Sequence of chain 1.C:
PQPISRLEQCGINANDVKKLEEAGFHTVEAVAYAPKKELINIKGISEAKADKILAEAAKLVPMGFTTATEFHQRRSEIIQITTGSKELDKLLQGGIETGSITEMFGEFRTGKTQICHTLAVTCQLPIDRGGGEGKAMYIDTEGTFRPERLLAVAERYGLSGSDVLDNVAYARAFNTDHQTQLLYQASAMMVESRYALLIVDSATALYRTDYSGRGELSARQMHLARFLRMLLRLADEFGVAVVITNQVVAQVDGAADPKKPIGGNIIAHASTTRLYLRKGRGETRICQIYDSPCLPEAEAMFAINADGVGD

Sequence of chain 1.A:
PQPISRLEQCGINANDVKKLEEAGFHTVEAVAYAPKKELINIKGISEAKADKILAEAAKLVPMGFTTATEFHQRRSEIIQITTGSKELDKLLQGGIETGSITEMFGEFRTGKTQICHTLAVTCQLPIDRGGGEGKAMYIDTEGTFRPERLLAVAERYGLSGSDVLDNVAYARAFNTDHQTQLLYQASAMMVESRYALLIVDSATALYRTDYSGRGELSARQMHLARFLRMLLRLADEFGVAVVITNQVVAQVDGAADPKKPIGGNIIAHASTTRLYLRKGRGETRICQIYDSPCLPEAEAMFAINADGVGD

Binding-site contacts:
Ligand atom N1 contacts residue DT4 of chain 1.D at 2.9 Å (h-bond).
Ligand atom N7 contacts residue ASP274 of chain 1.A at 3.1 Å (salt-bridge).
Ligand atom N1 contacts residue DT1 of chain 1.D at 2.9 Å (h-bond).
Ligand atom C4' contacts residue GLY236 of chain 1.C at 2.9 Å.
Ligand atom N6 contacts residue DT7 of chain 1.D at 2.8 Å (h-bond).
Ligand atom N6 contacts residue DT2 of chain 1.D at 2.9 Å (h-bond).
Ligand atom C5' contacts residue GLY236 of chain 1.B at 3.2 Å.
Ligand atom N6 contacts residue DT9 of chain 1.D at 2.9 Å (h-bond).
Ligand atom N1 contacts residue DT9 of chain 1.D at 2.9 Å (h-bond).
Ligand atom C2 contacts residue DT5 of chain 1.D at 3.2 Å.
Ligand atom N1 contacts residue DT8 of chain 1.D at 2.8 Å (h-bond).
Ligand atom C6 contacts residue DT8 of chain 1.D at 3.3 Å.
Ligand atom N1 contacts residue DT6 of chain 1.D at 2.7 Å (h-bond).
Ligand atom N1 contacts residue DT7 of chain 1.D at 2.9 Å (h-bond).
Ligand atom C6 contacts residue DT5 of chain 1.D at 3.3 Å.
Ligand atom N1 contacts residue DT5 of chain 1.D at 2.8 Å (h-bond).
Ligand atom N7 contacts residue ASP274 of chain 1.B at 3.0 Å (salt-bridge).
Ligand atom N6 contacts residue DT4 of chain 1.D at 2.9 Å (h-bond).
Ligand atom N6 contacts residue ASP274 of chain 1.A at 3.3 Å (salt-bridge).
Ligand atom C6 contacts residue DT4 of chain 1.D at 3.4 Å.
Ligand atom C6 contacts residue DT7 of chain 1.D at 3.4 Å.
Ligand atom C2 contacts residue DT4 of chain 1.D at 3.3 Å.
Ligand atom C4' contacts residue GLY236 of chain 1.B at 3.4 Å.
Ligand atom N9 contacts residue ARG235 of chain 1.C at 3.3 Å (salt-bridge).
Ligand atom N1 contacts residue DT3 of chain 1.D at 2.9 Å (h-bond).
Ligand atom O4' contacts residue ARG235 of chain 1.B at 2.4 Å (salt-bridge).
Ligand atom N6 contacts residue DT6 of chain 1.D at 2.6 Å (h-bond).
Ligand atom O5' contacts residue ARG235 of chain 1.C at 3.2 Å (salt-bridge).
Ligand atom N6 contacts residue DT3 of chain 1.D at 2.9 Å (h-bond).
Ligand atom N6 contacts residue DT8 of chain 1.D at 2.9 Å (h-bond).
Ligand atom N7 contacts residue ASP274 of chain 1.C at 3.0 Å (salt-bridge).
Ligand atom C2 contacts residue DT8 of chain 1.D at 3.3 Å.
Ligand atom C8 contacts residue ASP274 of chain 1.B at 3.3 Å.
Ligand atom N1 contacts residue DT2 of chain 1.D at 2.9 Å (h-bond).
Ligand atom C1' contacts residue ARG235 of chain 1.C at 3.2 Å.
Ligand atom O4' contacts residue ARG235 of chain 1.C at 2.3 Å (salt-bridge).
Ligand atom N6 contacts residue DT5 of chain 1.D at 2.9 Å (h-bond).
Ligand atom N6 contacts residue DT1 of chain 1.D at 2.9 Å (h-bond).
Ligand atom C5' contacts residue GLY236 of chain 1.C at 2.7 Å.
Ligand atom O5' contacts residue ARG235 of chain 1.B at 2.9 Å (salt-bridge).

Sequence of chain 1.B:
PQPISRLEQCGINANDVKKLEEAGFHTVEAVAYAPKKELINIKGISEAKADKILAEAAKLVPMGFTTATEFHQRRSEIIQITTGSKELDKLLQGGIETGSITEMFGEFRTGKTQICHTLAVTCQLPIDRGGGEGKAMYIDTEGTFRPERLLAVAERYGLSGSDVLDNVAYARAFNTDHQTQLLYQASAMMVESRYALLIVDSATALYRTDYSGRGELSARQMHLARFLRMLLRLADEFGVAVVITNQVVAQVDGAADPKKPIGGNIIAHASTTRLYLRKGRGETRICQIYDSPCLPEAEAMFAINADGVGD

A small-molecule ligand and the protein it binds are described below.
Small molecule (SMILES): Nc1ncnc2c1ncn2[C@H]1C[C@H](O[P](=O)(O)OC[C@H]2O[C@@H](n3cnc4c(N)ncnc43)C[C@@H]2O[P](=O)(O)OC[C@H]2O[C@@H](n3cnc4c(N)ncnc43)C[C@@H]2O[P](=O)(O)OC[C@H]2O[C@@H](n3cnc4c(N)ncnc43)C[C@@H]2O[P](=O)(O)OC[C@H]2O[C@@H](n3cnc4c(N)ncnc43)C[C@@H]2O[P](=O)(O)OC[C@H]2O[C@@H](n3cnc4c(N)ncnc43)C[C@@H]2O[P](=O)(O)OC[C@H]2O[C@@H](n3cnc4c(N)ncnc43)C[C@@H]2O[P](=O)(O)OC[C@H]2O[C@@H](n3cnc4c(N)ncnc43)C[C@@H]2O[P](=O)(O)OC[C@H]2O[C@@H](n3cnc4c(N)ncnc43)C[C@@H]2O)[C@@H](COP(=O)=O)O1